Sequence of chain 45.P:
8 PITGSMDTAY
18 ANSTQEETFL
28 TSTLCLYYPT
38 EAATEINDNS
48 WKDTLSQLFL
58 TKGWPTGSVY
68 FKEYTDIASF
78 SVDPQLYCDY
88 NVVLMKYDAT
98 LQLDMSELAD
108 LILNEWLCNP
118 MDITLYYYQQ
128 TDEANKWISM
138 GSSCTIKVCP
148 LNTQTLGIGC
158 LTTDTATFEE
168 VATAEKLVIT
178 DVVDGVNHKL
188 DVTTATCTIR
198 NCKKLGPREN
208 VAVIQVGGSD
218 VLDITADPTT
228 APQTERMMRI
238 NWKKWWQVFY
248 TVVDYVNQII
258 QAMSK

Binding-site contacts:
Ligand atom C1 contacts residue ASN19 of chain 45.P at 2.3 Å.
Ligand atom C2 contacts residue ASN19 of chain 45.P at 3.6 Å.
Ligand atom C5 contacts residue ASN19 of chain 45.P at 3.6 Å.
Ligand atom O5 contacts residue ASN19 of chain 45.P at 2.9 Å (h-bond).
Ligand atom C7 contacts residue ALA18 of chain 45.P at 4.4 Å (hydrophobic).
Ligand atom N2 contacts residue ASN19 of chain 45.P at 4.0 Å.
Ligand atom C7 contacts residue TYR17 of chain 45.P at 4.3 Å (hydrophobic).
Ligand atom O7 contacts residue ALA18 of chain 45.P at 4.3 Å.
Ligand atom C8 contacts residue TYR17 of chain 45.P at 3.4 Å (hydrophobic).
Ligand atom C3 contacts residue ASN19 of chain 45.P at 4.4 Å.
Ligand atom C8 contacts residue ALA18 of chain 45.P at 4.0 Å (hydrophobic).

The protein below binds the small molecule below.
Small molecule (SMILES): CC(=O)N[C@H]1[C@H](O[C@H]2[C@H](O)[C@@H](NC(C)=O)CO[C@@H]2CO)O[C@H](CO)[C@@H](O)[C@@H]1O